This protein binds this small molecule.
Small molecule (SMILES): CC(C)C[C@H](NC(=O)[C@@H](NC(=O)[C@@H]1CCCN1C(=O)[C@@H](NC(=O)[C@H](Cc1ccccc1)NC(=O)CNC(=O)[C@H](CC1=c2ccccc2=NC1)NC(=O)[C@H](CC(C)C)NC(=O)[C@H](C)N)C(C)C)C(C)C)C(=O)O

Sequence of chain 1.A:
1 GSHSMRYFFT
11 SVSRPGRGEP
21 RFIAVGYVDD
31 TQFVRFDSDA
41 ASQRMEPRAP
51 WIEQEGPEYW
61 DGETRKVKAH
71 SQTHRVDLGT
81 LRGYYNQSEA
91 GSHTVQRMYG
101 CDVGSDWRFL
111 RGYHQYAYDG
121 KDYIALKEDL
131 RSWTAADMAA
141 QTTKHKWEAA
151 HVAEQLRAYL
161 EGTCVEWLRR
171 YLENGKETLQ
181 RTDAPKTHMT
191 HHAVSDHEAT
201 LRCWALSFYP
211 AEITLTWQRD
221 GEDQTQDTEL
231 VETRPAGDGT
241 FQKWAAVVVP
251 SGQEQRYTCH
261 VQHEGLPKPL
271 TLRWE

Binding-site contacts:
Ligand atom O contacts residue TYR84 of chain 1.A at 2.7 Å (h-bond).
Ligand atom O contacts residue THR143 of chain 1.A at 2.8 Å (h-bond).
Ligand atom CB contacts residue ASP77 of chain 1.A at 3.5 Å.
Ligand atom CB contacts residue GLU63 of chain 1.A at 3.5 Å.
Ligand atom CD contacts residue ARG97 of chain 1.A at 3.5 Å.
Ligand atom N contacts residue TYR7 of chain 1.A at 3.5 Å (h-bond).
Ligand atom CA contacts residue TYR7 of chain 1.A at 3.1 Å (hydrophobic).
Ligand atom CD2 contacts residue TYR99 of chain 1.A at 3.4 Å (hydrophobic).
Ligand atom CG1 contacts residue THR73 of chain 1.A at 3.6 Å.
Ligand atom CZ3 contacts residue LEU156 of chain 1.A at 3.6 Å (hydrophobic).
Ligand atom O contacts residue THR73 of chain 1.A at 3.5 Å.
Ligand atom CD1 contacts residue GLN155 of chain 1.A at 3.5 Å.
Ligand atom N contacts residue ASP77 of chain 1.A at 3.2 Å (salt-bridge).
Ligand atom C contacts residue TYR84 of chain 1.A at 3.6 Å (hydrophobic).
Ligand atom CB contacts residue TRP167 of chain 1.A at 3.5 Å (hydrophobic).
Ligand atom N contacts residue TYR171 of chain 1.A at 2.9 Å (h-bond).
Ligand atom CZ2 contacts residue LEU156 of chain 1.A at 3.6 Å (hydrophobic).
Ligand atom CA contacts residue TYR159 of chain 1.A at 3.5 Å (hydrophobic).
Ligand atom OXT contacts residue THR80 of chain 1.A at 3.6 Å.
Ligand atom CG contacts residue GLN155 of chain 1.A at 3.6 Å.
Ligand atom CD1 contacts residue MET45 of chain 1.A at 3.6 Å (hydrophobic).
Ligand atom N contacts residue TYR99 of chain 1.A at 3.0 Å (h-bond).
Ligand atom CG contacts residue GLU63 of chain 1.A at 3.5 Å.
Ligand atom O contacts residue LYS66 of chain 1.A at 3.0 Å (salt-bridge).
Ligand atom O contacts residue TYR159 of chain 1.A at 2.6 Å (h-bond).
Ligand atom O contacts residue HIS70 of chain 1.A at 3.2 Å (h-bond).
Ligand atom CB contacts residue TYR99 of chain 1.A at 3.5 Å (hydrophobic).
Ligand atom N contacts residue GLU63 of chain 1.A at 3.0 Å (salt-bridge).
Ligand atom O contacts residue TRP147 of chain 1.A at 3.0 Å (h-bond).
Ligand atom CA contacts residue GLU63 of chain 1.A at 3.5 Å.
Ligand atom C contacts residue TYR7 of chain 1.A at 3.2 Å (hydrophobic).
Ligand atom O contacts residue TYR7 of chain 1.A at 3.6 Å.
Ligand atom CE1 contacts residue GLN155 of chain 1.A at 3.6 Å.
Ligand atom N contacts residue TYR7 of chain 1.A at 3.1 Å (h-bond).
Ligand atom CG2 contacts residue HIS70 of chain 1.A at 3.5 Å.
Ligand atom CE3 contacts residue ARG97 of chain 1.A at 3.5 Å.
Ligand atom CD1 contacts residue VAL67 of chain 1.A at 3.6 Å (hydrophobic).
Ligand atom CG contacts residue ASP77 of chain 1.A at 3.6 Å.
Ligand atom CZ3 contacts residue ARG97 of chain 1.A at 3.6 Å.
Ligand atom CA contacts residue TYR171 of chain 1.A at 3.5 Å (hydrophobic).